The protein below binds the small molecule below.
Small molecule (SMILES): COc1cc2c(Nc3ccc(Sc4nccn4C)c(Cl)c3)c(C#N)cnc2cc1OCCCN(C)CCO

Sequence of chain 1.C:
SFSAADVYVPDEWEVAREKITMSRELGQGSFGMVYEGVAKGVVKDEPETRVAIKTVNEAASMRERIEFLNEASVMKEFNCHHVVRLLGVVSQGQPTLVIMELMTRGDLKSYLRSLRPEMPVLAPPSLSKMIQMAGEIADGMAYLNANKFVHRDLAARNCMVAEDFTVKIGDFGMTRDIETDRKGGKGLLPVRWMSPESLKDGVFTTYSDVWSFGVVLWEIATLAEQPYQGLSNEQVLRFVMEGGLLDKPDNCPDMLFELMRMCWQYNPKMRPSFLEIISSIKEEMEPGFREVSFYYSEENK

Binding-site contacts:
Ligand atom CL24 contacts residue VAL99 of chain 1.C at 3.4 Å.
Ligand atom C9 contacts residue MET164 of chain 1.C at 3.6 Å (hydrophobic).
Ligand atom C21 contacts residue LYS55 of chain 1.C at 3.7 Å.
Ligand atom N34 contacts residue THR105 of chain 1.C at 3.6 Å.
Ligand atom C31 contacts residue MET76 of chain 1.C at 3.6 Å (hydrophobic).
Ligand atom C8 contacts residue GLU102 of chain 1.C at 3.3 Å.
Ligand atom C28 contacts residue GLU72 of chain 1.C at 3.7 Å.
Ligand atom S25 contacts residue LYS55 of chain 1.C at 3.5 Å.
Ligand atom C3 contacts residue MET104 of chain 1.C at 3.0 Å (hydrophobic).
Ligand atom N27 contacts residue LYS55 of chain 1.C at 3.3 Å (salt-bridge).
Ligand atom C3 contacts residue LEU103 of chain 1.C at 3.8 Å (hydrophobic).
Ligand atom N27 contacts residue PHE69 of chain 1.C at 3.5 Å.
Ligand atom C22 contacts residue MET101 of chain 1.C at 3.5 Å (hydrophobic).
Ligand atom C29 contacts residue GLU72 of chain 1.C at 3.6 Å.
Ligand atom N7 contacts residue MET104 of chain 1.C at 2.9 Å (h-bond).
Ligand atom N27 contacts residue SER31 of chain 1.C at 3.7 Å.
Ligand atom C8 contacts residue MET164 of chain 1.C at 3.4 Å (hydrophobic).
Ligand atom C32 contacts residue MET101 of chain 1.C at 3.8 Å (hydrophobic).
Ligand atom C13 contacts residue MET104 of chain 1.C at 3.6 Å (hydrophobic).
Ligand atom C2 contacts residue LEU27 of chain 1.C at 3.7 Å (hydrophobic).
Ligand atom C28 contacts residue SER31 of chain 1.C at 3.6 Å.
Ligand atom O11 contacts residue LEU27 of chain 1.C at 3.4 Å.
Ligand atom C31 contacts residue MET101 of chain 1.C at 3.4 Å (hydrophobic).
Ligand atom N33 contacts residue MET101 of chain 1.C at 3.3 Å.
Ligand atom C8 contacts residue MET104 of chain 1.C at 3.5 Å (hydrophobic).
Ligand atom C3 contacts residue MET164 of chain 1.C at 3.8 Å (hydrophobic).
Ligand atom N7 contacts residue MET164 of chain 1.C at 3.1 Å.
Ligand atom C15 contacts residue THR105 of chain 1.C at 3.4 Å.
Ligand atom C4 contacts residue MET104 of chain 1.C at 3.8 Å (hydrophobic).
Ligand atom N33 contacts residue VAL85 of chain 1.C at 3.8 Å.
Ligand atom CL24 contacts residue ALA53 of chain 1.C at 3.7 Å.
Ligand atom C10 contacts residue MET164 of chain 1.C at 3.6 Å (hydrophobic).
Ligand atom C16 contacts residue LEU27 of chain 1.C at 3.6 Å (hydrophobic).
Ligand atom C4 contacts residue MET164 of chain 1.C at 3.1 Å (hydrophobic).
Ligand atom O12 contacts residue LEU27 of chain 1.C at 3.8 Å.
Ligand atom C5 contacts residue MET164 of chain 1.C at 3.4 Å (hydrophobic).
Ligand atom C14 contacts residue THR105 of chain 1.C at 3.6 Å.
Ligand atom C13 contacts residue THR105 of chain 1.C at 3.2 Å.
Ligand atom CL24 contacts residue LYS55 of chain 1.C at 3.5 Å.
Ligand atom CL24 contacts residue MET101 of chain 1.C at 3.2 Å.